Sequence of chain 1.A:
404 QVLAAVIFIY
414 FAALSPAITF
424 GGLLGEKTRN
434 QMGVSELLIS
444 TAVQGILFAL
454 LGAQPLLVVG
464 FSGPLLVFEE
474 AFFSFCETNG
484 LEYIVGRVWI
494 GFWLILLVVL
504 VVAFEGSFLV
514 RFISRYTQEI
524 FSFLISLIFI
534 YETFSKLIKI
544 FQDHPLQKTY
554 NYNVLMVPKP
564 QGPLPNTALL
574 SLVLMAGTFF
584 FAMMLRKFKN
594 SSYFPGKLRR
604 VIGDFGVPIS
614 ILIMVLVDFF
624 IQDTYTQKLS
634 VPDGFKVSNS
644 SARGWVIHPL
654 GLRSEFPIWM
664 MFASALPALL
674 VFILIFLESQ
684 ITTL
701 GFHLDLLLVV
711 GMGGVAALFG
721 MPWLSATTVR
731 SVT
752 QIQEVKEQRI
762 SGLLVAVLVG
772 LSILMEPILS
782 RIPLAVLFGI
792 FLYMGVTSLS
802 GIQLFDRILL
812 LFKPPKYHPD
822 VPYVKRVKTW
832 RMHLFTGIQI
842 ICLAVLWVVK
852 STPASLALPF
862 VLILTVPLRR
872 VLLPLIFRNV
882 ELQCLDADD

Binding-site contacts:
Ligand atom O13 contacts residue PRO815 of chain 1.B at 3.7 Å.
Ligand atom O43 contacts residue LYS817 of chain 1.B at 3.4 Å.
Ligand atom O6 contacts residue GLY599 of chain 1.A at 3.7 Å.
Ligand atom C1C contacts residue PRO816 of chain 1.B at 3.7 Å (hydrophobic).
Ligand atom O12 contacts residue PRO816 of chain 1.B at 4.3 Å.
Ligand atom P5 contacts residue LYS817 of chain 1.B at 4.2 Å.
Ligand atom O53 contacts residue TYR818 of chain 1.B at 4.2 Å.
Ligand atom O52 contacts residue LYS817 of chain 1.B at 4.3 Å.
Ligand atom C1A contacts residue LYS814 of chain 1.B at 3.7 Å.
Ligand atom O5 contacts residue LYS817 of chain 1.B at 3.8 Å.
Ligand atom O2C contacts residue PRO815 of chain 1.B at 4.0 Å.
Ligand atom O11 contacts residue PRO815 of chain 1.B at 4.2 Å.
Ligand atom O3C contacts residue PRO598 of chain 1.A at 3.7 Å.
Ligand atom C8B contacts residue LEU601 of chain 1.A at 4.0 Å (hydrophobic).
Ligand atom C3C contacts residue PRO598 of chain 1.A at 4.3 Å (hydrophobic).
Ligand atom C3A contacts residue LEU812 of chain 1.B at 4.1 Å (hydrophobic).
Ligand atom C2A contacts residue PRO598 of chain 1.A at 3.8 Å (hydrophobic).
Ligand atom O51 contacts residue GLY599 of chain 1.A at 3.5 Å.
Ligand atom O13 contacts residue PRO816 of chain 1.B at 3.4 Å.
Ligand atom C2A contacts residue PHE597 of chain 1.A at 3.9 Å (hydrophobic).
Ligand atom O1A contacts residue PRO815 of chain 1.B at 3.9 Å.
Ligand atom O52 contacts residue ARG602 of chain 1.A at 3.3 Å (salt-bridge).
Ligand atom C2A contacts residue LYS814 of chain 1.B at 4.3 Å.
Ligand atom P1 contacts residue PRO816 of chain 1.B at 3.9 Å.
Ligand atom O52 contacts residue TYR818 of chain 1.B at 3.2 Å (h-bond).
Ligand atom C2A contacts residue PHE813 of chain 1.B at 3.9 Å (hydrophobic).
Ligand atom O11 contacts residue PRO816 of chain 1.B at 3.4 Å.
Ligand atom O6 contacts residue PRO815 of chain 1.B at 3.8 Å.
Ligand atom C4A contacts residue PHE597 of chain 1.A at 3.7 Å (hydrophobic).
Ligand atom O1A contacts residue LEU812 of chain 1.B at 4.3 Å.
Ligand atom C6 contacts residue PRO815 of chain 1.B at 4.2 Å (hydrophobic).
Ligand atom C2C contacts residue PRO598 of chain 1.A at 4.0 Å (hydrophobic).
Ligand atom C4A contacts residue PHE813 of chain 1.B at 4.2 Å (hydrophobic).
Ligand atom O1A contacts residue LYS814 of chain 1.B at 3.0 Å (salt-bridge).
Ligand atom O53 contacts residue LYS817 of chain 1.B at 3.8 Å.
Ligand atom P5 contacts residue TYR818 of chain 1.B at 4.3 Å.
Ligand atom O6 contacts residue PRO598 of chain 1.A at 4.0 Å.
Ligand atom O52 contacts residue GLY599 of chain 1.A at 4.2 Å.
Ligand atom O2C contacts residue PRO598 of chain 1.A at 3.8 Å.
Ligand atom C1A contacts residue PRO815 of chain 1.B at 4.1 Å (hydrophobic).

This small molecule binds to this protein.
Small molecule (SMILES): CCCCCCCC(=O)OC[C@H](COP(=O)(O)O[C@@H]1[C@H](O)[C@H](O)[C@@H](OP(=O)(O)O)[C@H](OP(=O)(O)O)[C@H]1O)OC(=O)CCCCCCC

Sequence of chain 1.B:
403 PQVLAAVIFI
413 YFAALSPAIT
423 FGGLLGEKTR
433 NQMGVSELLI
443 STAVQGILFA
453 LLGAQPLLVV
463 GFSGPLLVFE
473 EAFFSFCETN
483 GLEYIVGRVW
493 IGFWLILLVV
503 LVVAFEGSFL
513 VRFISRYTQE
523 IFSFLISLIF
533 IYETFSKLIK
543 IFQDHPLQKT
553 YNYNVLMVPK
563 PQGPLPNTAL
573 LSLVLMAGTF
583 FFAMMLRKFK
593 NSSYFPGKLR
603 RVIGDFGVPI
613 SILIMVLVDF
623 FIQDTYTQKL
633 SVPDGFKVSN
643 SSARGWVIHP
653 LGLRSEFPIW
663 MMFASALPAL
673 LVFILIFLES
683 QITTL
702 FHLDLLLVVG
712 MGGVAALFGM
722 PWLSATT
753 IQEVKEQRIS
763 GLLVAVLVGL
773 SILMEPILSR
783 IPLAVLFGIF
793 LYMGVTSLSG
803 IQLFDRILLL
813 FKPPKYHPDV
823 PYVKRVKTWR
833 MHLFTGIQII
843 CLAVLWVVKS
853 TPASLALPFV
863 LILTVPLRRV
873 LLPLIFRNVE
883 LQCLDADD